Sequence of chain 4.F:
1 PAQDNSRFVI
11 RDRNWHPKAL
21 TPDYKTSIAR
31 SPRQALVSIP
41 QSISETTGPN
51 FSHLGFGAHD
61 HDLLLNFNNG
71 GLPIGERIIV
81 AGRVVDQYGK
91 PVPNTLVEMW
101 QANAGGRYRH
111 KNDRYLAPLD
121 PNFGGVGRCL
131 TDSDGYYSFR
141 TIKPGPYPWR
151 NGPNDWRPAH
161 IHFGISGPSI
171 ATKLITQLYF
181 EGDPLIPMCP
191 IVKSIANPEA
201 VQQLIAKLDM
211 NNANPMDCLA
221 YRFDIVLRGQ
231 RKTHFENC

Binding-site contacts:
Ligand atom C6 contacts residue TYR147 of chain 4.F at 2.9 Å (hydrophobic).
Ligand atom O7 contacts residue TYR147 of chain 4.F at 1.9 Å (h-bond).
Ligand atom C2 contacts residue FE1 of chain 4.X at 2.8 Å.
Ligand atom C3 contacts residue PRO15 of chain 4.A at 3.3 Å (hydrophobic).
Ligand atom C5 contacts residue PRO15 of chain 4.A at 4.3 Å (hydrophobic).
Ligand atom C2 contacts residue TYR108 of chain 4.F at 3.9 Å (hydrophobic).
Ligand atom C2 contacts residue TYR147 of chain 4.F at 2.5 Å (hydrophobic).
Ligand atom C5 contacts residue TRP149 of chain 4.F at 4.0 Å (hydrophobic).
Ligand atom O8 contacts residue HIS160 of chain 4.F at 4.2 Å.
Ligand atom C5 contacts residue TYR147 of chain 4.F at 3.6 Å (hydrophobic).
Ligand atom C2 contacts residue HIS162 of chain 4.F at 4.2 Å.
Ligand atom C1 contacts residue TYR147 of chain 4.F at 2.1 Å (hydrophobic).
Ligand atom C3 contacts residue TYR16 of chain 4.A at 3.3 Å (hydrophobic).
Ligand atom O7 contacts residue TYR108 of chain 4.F at 3.8 Å.
Ligand atom C3 contacts residue FE1 of chain 4.X at 4.1 Å.
Ligand atom C1 contacts residue HIS160 of chain 4.F at 4.2 Å.
Ligand atom F9 contacts residue TYR16 of chain 4.A at 3.5 Å.
Ligand atom O7 contacts residue HIS160 of chain 4.F at 3.0 Å (h-bond).
Ligand atom C6 contacts residue FE1 of chain 4.X at 4.2 Å.
Ligand atom C1 contacts residue HIS162 of chain 4.F at 4.4 Å.
Ligand atom C1 contacts residue TYR108 of chain 4.F at 4.2 Å (hydrophobic).
Ligand atom O8 contacts residue HIS162 of chain 4.F at 3.1 Å (h-bond).
Ligand atom O7 contacts residue ARG157 of chain 4.F at 2.8 Å (salt-bridge).
Ligand atom O8 contacts residue TYR108 of chain 4.F at 3.1 Å (h-bond).
Ligand atom C4 contacts residue TYR147 of chain 4.F at 4.0 Å (hydrophobic).
Ligand atom C6 contacts residue ARG157 of chain 4.F at 3.6 Å.
Ligand atom O8 contacts residue FE1 of chain 4.X at 2.0 Å.
Ligand atom O8 contacts residue TYR16 of chain 4.A at 3.8 Å.
Ligand atom O7 contacts residue HIS162 of chain 4.F at 3.7 Å.
Ligand atom C2 contacts residue TYR16 of chain 4.A at 4.0 Å (hydrophobic).
Ligand atom F9 contacts residue PRO15 of chain 4.A at 3.0 Å.
Ligand atom C1 contacts residue FE1 of chain 4.X at 2.8 Å.
Ligand atom C4 contacts residue PRO15 of chain 4.A at 3.4 Å (hydrophobic).
Ligand atom O8 contacts residue TYR147 of chain 4.F at 2.7 Å (h-bond).
Ligand atom C6 contacts residue TRP149 of chain 4.F at 4.4 Å (hydrophobic).
Ligand atom O7 contacts residue FE1 of chain 4.X at 2.1 Å.
Ligand atom C1 contacts residue ARG157 of chain 4.F at 3.9 Å.
Ligand atom C2 contacts residue PRO15 of chain 4.A at 4.0 Å (hydrophobic).
Ligand atom C4 contacts residue TYR16 of chain 4.A at 3.8 Å (hydrophobic).
Ligand atom C3 contacts residue TYR147 of chain 4.F at 3.5 Å (hydrophobic).

The protein below binds the small molecule below.
Small molecule (SMILES): Oc1ccc(F)cc1O

Sequence of chain 4.A:
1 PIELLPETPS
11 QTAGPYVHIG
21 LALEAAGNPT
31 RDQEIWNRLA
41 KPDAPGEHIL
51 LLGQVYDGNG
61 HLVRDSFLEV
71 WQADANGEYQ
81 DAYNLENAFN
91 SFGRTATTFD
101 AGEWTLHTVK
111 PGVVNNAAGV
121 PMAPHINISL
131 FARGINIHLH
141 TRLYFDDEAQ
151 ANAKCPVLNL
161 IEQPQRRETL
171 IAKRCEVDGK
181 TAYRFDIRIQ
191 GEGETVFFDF